A small-molecule ligand and the protein it binds are described below.
Small molecule (SMILES): NCCc1ccc(O)c(O)c1

Binding-site contacts:
Ligand atom C4 contacts residue HIS108 of chain 1.B at 3.9 Å.
Ligand atom C6 contacts residue HIS149 of chain 1.B at 3.6 Å.
Ligand atom N1 contacts residue ALA148 of chain 1.B at 3.4 Å.
Ligand atom C1 contacts residue PHE81 of chain 1.B at 3.6 Å (hydrophobic).
Ligand atom C8 contacts residue GLU146 of chain 1.B at 2.5 Å.
Ligand atom C2 contacts residue LYS106 of chain 1.B at 3.8 Å.
Ligand atom N1 contacts residue PHE24 of chain 1.B at 4.4 Å.
Ligand atom C6 contacts residue PHE81 of chain 1.B at 4.3 Å (hydrophobic).
Ligand atom C3 contacts residue PHE142 of chain 1.B at 4.1 Å (hydrophobic).
Ligand atom N1 contacts residue ASP86 of chain 1.B at 3.4 Å (salt-bridge).
Ligand atom C8 contacts residue ASP86 of chain 1.B at 3.3 Å.
Ligand atom C7 contacts residue GLU146 of chain 1.B at 3.9 Å.
Ligand atom C6 contacts residue PHE24 of chain 1.B at 3.5 Å (hydrophobic).
Ligand atom C3 contacts residue PHE81 of chain 1.B at 3.6 Å (hydrophobic).
Ligand atom O1 contacts residue HIS108 of chain 1.B at 2.8 Å (h-bond).
Ligand atom C5 contacts residue TYR169 of chain 1.B at 4.5 Å (hydrophobic).
Ligand atom C2 contacts residue PHE142 of chain 1.B at 4.3 Å (hydrophobic).
Ligand atom C6 contacts residue PHE142 of chain 1.B at 4.4 Å (hydrophobic).
Ligand atom N1 contacts residue GLU146 of chain 1.B at 3.0 Å (salt-bridge).
Ligand atom O1 contacts residue PHE81 of chain 1.B at 4.0 Å.
Ligand atom C4 contacts residue PHE142 of chain 1.B at 3.8 Å (hydrophobic).
Ligand atom C7 contacts residue PHE81 of chain 1.B at 4.2 Å (hydrophobic).
Ligand atom O2 contacts residue HIS108 of chain 1.B at 3.4 Å.
Ligand atom C1 contacts residue PHE24 of chain 1.B at 4.0 Å (hydrophobic).
Ligand atom C4 contacts residue PHE81 of chain 1.B at 4.3 Å (hydrophobic).
Ligand atom C2 contacts residue PHE81 of chain 1.B at 3.1 Å (hydrophobic).
Ligand atom C5 contacts residue PHE24 of chain 1.B at 3.9 Å (hydrophobic).
Ligand atom O1 contacts residue LYS106 of chain 1.B at 2.9 Å (salt-bridge).
Ligand atom O2 contacts residue PRO47 of chain 1.B at 3.5 Å.
Ligand atom C3 contacts residue LYS106 of chain 1.B at 3.7 Å.
Ligand atom C5 contacts residue HIS149 of chain 1.B at 3.5 Å.
Ligand atom C7 contacts residue ASP86 of chain 1.B at 3.6 Å.
Ligand atom C8 contacts residue ALA148 of chain 1.B at 4.3 Å (hydrophobic).
Ligand atom C7 contacts residue PHE24 of chain 1.B at 4.5 Å (hydrophobic).
Ligand atom O2 contacts residue TYR169 of chain 1.B at 4.1 Å.
Ligand atom C1 contacts residue GLU146 of chain 1.B at 4.5 Å.
Ligand atom C5 contacts residue PHE142 of chain 1.B at 3.9 Å (hydrophobic).
Ligand atom C3 contacts residue HIS108 of chain 1.B at 3.6 Å.
Ligand atom O2 contacts residue PHE142 of chain 1.B at 4.0 Å.
Ligand atom C4 contacts residue HIS149 of chain 1.B at 4.4 Å.

Sequence of chain 1.B:
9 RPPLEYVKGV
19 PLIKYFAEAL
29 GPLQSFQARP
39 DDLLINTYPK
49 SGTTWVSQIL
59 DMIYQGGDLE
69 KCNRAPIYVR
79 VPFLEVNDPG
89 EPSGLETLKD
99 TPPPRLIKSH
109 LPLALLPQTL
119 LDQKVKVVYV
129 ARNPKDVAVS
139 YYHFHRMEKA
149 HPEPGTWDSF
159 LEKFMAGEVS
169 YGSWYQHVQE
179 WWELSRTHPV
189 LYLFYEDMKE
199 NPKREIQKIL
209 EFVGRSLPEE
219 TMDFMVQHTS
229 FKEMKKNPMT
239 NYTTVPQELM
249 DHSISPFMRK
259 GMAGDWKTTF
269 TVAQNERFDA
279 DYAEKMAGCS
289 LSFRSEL